Binding-site contacts:
Ligand atom NE2 contacts residue GLN118 of chain 1.B at 3.6 Å.
Ligand atom CA contacts residue THR119 of chain 1.B at 4.3 Å.
Ligand atom OE1 contacts residue PRO38 of chain 1.B at 4.0 Å.
Ligand atom CG contacts residue PRO113 of chain 1.B at 4.2 Å (hydrophobic).
Ligand atom OE1 contacts residue GLN112 of chain 1.B at 4.0 Å.
Ligand atom CD contacts residue PRO113 of chain 1.B at 3.8 Å (hydrophobic).
Ligand atom NE2 contacts residue THR119 of chain 1.B at 3.9 Å.
Ligand atom CB contacts residue ILE120 of chain 1.B at 3.8 Å (hydrophobic).
Ligand atom NE2 contacts residue PRO113 of chain 1.B at 3.5 Å.
Ligand atom NE2 contacts residue GLN112 of chain 1.B at 4.3 Å.
Ligand atom N contacts residue THR119 of chain 1.B at 4.3 Å.
Ligand atom O contacts residue PRO113 of chain 1.B at 3.8 Å.
Ligand atom N contacts residue THR119 of chain 1.B at 4.1 Å.
Ligand atom SG contacts residue CYS121 of chain 1.B at 2.0 Å (h-bond).
Ligand atom OE1 contacts residue PRO113 of chain 1.B at 3.5 Å.
Ligand atom CB contacts residue THR119 of chain 1.B at 3.5 Å.
Ligand atom C contacts residue PRO113 of chain 1.B at 4.4 Å (hydrophobic).
Ligand atom CD contacts residue GLN112 of chain 1.B at 4.5 Å.
Ligand atom N contacts residue THR119 of chain 1.B at 3.1 Å (h-bond).
Ligand atom NE2 contacts residue ILE117 of chain 1.B at 3.6 Å.
Ligand atom CA contacts residue THR119 of chain 1.B at 3.0 Å.
Ligand atom CB contacts residue CYS121 of chain 1.B at 3.0 Å (hydrophobic).
Ligand atom OE1 contacts residue ALA111 of chain 1.B at 3.4 Å (h-bond).
Ligand atom SG contacts residue ARG209 of chain 1.B at 3.8 Å.
Ligand atom CB contacts residue PRO113 of chain 1.B at 3.4 Å (hydrophobic).
Ligand atom CD contacts residue THR119 of chain 1.B at 4.1 Å.
Ligand atom CG contacts residue THR119 of chain 1.B at 4.0 Å.
Ligand atom NE2 contacts residue LEU35 of chain 1.B at 4.3 Å.
Ligand atom C contacts residue THR119 of chain 1.B at 3.5 Å.
Ligand atom CA contacts residue CYS121 of chain 1.B at 4.5 Å (hydrophobic).

Sequence of chain 1.B:
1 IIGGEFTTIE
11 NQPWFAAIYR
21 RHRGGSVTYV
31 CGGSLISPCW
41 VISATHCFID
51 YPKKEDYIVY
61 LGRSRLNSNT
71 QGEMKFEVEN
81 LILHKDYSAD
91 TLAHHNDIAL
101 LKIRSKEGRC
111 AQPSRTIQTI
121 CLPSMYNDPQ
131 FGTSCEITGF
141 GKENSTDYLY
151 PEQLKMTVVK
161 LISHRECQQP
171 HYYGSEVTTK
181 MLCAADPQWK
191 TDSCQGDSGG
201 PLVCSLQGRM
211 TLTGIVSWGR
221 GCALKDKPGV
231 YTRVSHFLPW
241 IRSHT

This small molecule binds to this protein.
Small molecule (SMILES): NC(=O)CC[C@@H](C=O)NC(=O)CNC(=O)[C@@H](N)CS